Binding-site contacts:
Ligand atom CB contacts residue LEU234 of chain 2.A at 3.5 Å (hydrophobic).
Ligand atom CG2 contacts residue TZW1 of chain 2.C at 3.7 Å.
Ligand atom NH1 contacts residue LEU48 of chain 2.A at 3.4 Å.
Ligand atom P contacts residue ARG61 of chain 2.A at 3.7 Å.
Ligand atom N contacts residue GLU187 of chain 2.A at 2.6 Å (salt-bridge).
Ligand atom O1P contacts residue ARG134 of chain 2.A at 2.8 Å (salt-bridge).
Ligand atom N contacts residue TZW1 of chain 2.C at 3.0 Å (h-bond).
Ligand atom CB contacts residue ASN231 of chain 2.A at 2.9 Å.
Ligand atom C contacts residue LEU179 of chain 2.A at 3.8 Å (hydrophobic).
Ligand atom CB contacts residue ASN180 of chain 2.A at 3.2 Å.
Ligand atom N contacts residue TRP235 of chain 2.A at 3.7 Å.
Ligand atom N contacts residue ASN231 of chain 2.A at 3.0 Å (h-bond).
Ligand atom O contacts residue VAL183 of chain 2.A at 3.6 Å.
Ligand atom O3P contacts residue ARG134 of chain 2.A at 2.9 Å (salt-bridge).
Ligand atom CA contacts residue TZW1 of chain 2.C at 3.7 Å.
Ligand atom C contacts residue ASN180 of chain 2.A at 3.6 Å.
Ligand atom N contacts residue ASN180 of chain 2.A at 2.9 Å (h-bond).
Ligand atom CG1 contacts residue GLY176 of chain 2.A at 3.7 Å.
Ligand atom CG1 contacts residue LEU179 of chain 2.A at 3.6 Å (hydrophobic).
Ligand atom OG contacts residue GLU19 of chain 2.A at 3.7 Å.
Ligand atom O2P contacts residue ARG61 of chain 2.A at 3.0 Å (salt-bridge).
Ligand atom N contacts residue LEU179 of chain 2.A at 3.5 Å.
Ligand atom NE contacts residue GLU19 of chain 2.A at 2.9 Å (salt-bridge).
Ligand atom O contacts residue ASN231 of chain 2.A at 2.9 Å (h-bond).
Ligand atom CA contacts residue GLU187 of chain 2.A at 3.5 Å.
Ligand atom CB contacts residue TZW1 of chain 2.C at 3.6 Å.
Ligand atom CA contacts residue ASN180 of chain 2.A at 3.3 Å.
Ligand atom CG contacts residue GLU19 of chain 2.A at 3.7 Å.
Ligand atom NH1 contacts residue GLU19 of chain 2.A at 3.1 Å (salt-bridge).
Ligand atom O contacts residue GLU22 of chain 2.A at 3.5 Å.
Ligand atom O contacts residue GLU19 of chain 2.A at 2.8 Å (salt-bridge).
Ligand atom CB contacts residue GLU19 of chain 2.A at 3.5 Å.
Ligand atom O3P contacts residue TYR135 of chain 2.A at 2.6 Å (h-bond).
Ligand atom O2P contacts residue LYS54 of chain 2.A at 2.7 Å (salt-bridge).
Ligand atom O contacts residue GLU187 of chain 2.A at 3.2 Å (salt-bridge).
Ligand atom O contacts residue LYS54 of chain 2.A at 3.5 Å.
Ligand atom CB contacts residue TRP235 of chain 2.A at 3.6 Å (hydrophobic).
Ligand atom O1P contacts residue ARG61 of chain 2.A at 2.9 Å (salt-bridge).
Ligand atom C contacts residue GLU187 of chain 2.A at 3.7 Å.
Ligand atom O3P contacts residue LYS54 of chain 2.A at 3.6 Å.

Sequence of chain 2.A:
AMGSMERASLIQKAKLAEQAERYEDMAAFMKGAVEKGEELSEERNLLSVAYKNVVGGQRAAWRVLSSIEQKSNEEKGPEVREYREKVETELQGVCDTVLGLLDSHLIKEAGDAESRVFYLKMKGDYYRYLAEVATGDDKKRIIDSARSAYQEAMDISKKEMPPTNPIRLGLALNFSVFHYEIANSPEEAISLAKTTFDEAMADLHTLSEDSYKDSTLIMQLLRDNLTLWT

The small molecule below binds the protein below.
Small molecule (SMILES): CC[C@H](C)[C@H](NC(=O)[C@H](COP(=O)(O)O)NC(=O)CNC(=O)[C@H](C)N)C(=O)N1CCC[C@H]1C(=O)NCC(=O)N[C@@H](CCCN=C(N)N)C(=O)N[C@@H](C)C(=O)N[C@H](C=O)CO